Sequence of chain 1.B:
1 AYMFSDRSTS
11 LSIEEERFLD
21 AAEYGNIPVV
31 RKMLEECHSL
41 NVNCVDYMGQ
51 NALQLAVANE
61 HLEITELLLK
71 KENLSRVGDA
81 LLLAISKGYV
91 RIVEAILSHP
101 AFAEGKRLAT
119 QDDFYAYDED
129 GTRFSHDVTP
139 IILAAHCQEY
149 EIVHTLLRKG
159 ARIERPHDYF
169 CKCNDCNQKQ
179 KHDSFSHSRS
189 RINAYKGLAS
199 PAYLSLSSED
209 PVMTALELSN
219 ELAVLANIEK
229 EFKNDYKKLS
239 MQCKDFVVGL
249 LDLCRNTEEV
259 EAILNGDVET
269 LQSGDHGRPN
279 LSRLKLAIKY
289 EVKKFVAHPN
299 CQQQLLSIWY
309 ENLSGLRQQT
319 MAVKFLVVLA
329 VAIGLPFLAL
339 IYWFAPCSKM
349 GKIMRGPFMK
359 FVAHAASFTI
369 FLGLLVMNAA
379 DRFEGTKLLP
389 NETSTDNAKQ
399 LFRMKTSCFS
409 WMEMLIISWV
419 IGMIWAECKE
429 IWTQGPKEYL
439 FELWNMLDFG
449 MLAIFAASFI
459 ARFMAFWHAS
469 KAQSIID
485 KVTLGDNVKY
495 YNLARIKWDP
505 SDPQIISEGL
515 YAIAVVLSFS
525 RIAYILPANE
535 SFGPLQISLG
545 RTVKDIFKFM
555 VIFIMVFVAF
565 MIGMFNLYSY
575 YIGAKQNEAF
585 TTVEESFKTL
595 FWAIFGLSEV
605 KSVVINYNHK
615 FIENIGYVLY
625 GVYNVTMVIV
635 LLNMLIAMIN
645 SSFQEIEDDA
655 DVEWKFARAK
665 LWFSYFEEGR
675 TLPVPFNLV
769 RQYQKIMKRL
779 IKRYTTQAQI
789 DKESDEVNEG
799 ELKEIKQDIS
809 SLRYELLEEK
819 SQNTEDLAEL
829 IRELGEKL

Binding-site contacts:
Ligand atom C11 contacts residue VAL547 of chain 1.B at 3.8 Å (hydrophobic).
Ligand atom C5 contacts residue TRP442 of chain 1.B at 4.1 Å (hydrophobic).
Ligand atom O3 contacts residue VAL547 of chain 1.B at 4.2 Å.
Ligand atom C2 contacts residue LEU543 of chain 1.B at 3.8 Å (hydrophobic).
Ligand atom O3P contacts residue GLN540 of chain 1.B at 4.0 Å.
Ligand atom C15 contacts residue ILE633 of chain 1.A at 3.8 Å (hydrophobic).
Ligand atom O2 contacts residue TRP442 of chain 1.B at 3.8 Å.
Ligand atom C22 contacts residue R0D1 of chain 1.G at 3.7 Å.
Ligand atom P contacts residue GLY544 of chain 1.B at 4.0 Å.
Ligand atom C36 contacts residue PHE523 of chain 1.B at 4.0 Å (hydrophobic).
Ligand atom C7 contacts residue ALA527 of chain 1.B at 3.4 Å (hydrophobic).
Ligand atom C6 contacts residue TYR528 of chain 1.B at 3.6 Å (hydrophobic).
Ligand atom C39 contacts residue ALA563 of chain 1.A at 4.2 Å (hydrophobic).
Ligand atom O31 contacts residue ALA527 of chain 1.B at 3.8 Å.
Ligand atom C21 contacts residue R0D1 of chain 1.G at 4.2 Å.
Ligand atom O3P contacts residue GLY544 of chain 1.B at 3.4 Å.
Ligand atom C32 contacts residue LEU543 of chain 1.B at 3.8 Å (hydrophobic).
Ligand atom O11 contacts residue LEU543 of chain 1.B at 4.1 Å.
Ligand atom O4 contacts residue GLN540 of chain 1.B at 4.0 Å.
Ligand atom C19 contacts residue VAL629 of chain 1.A at 4.2 Å (hydrophobic).
Ligand atom O1 contacts residue GLY544 of chain 1.B at 4.0 Å.
Ligand atom C35 contacts residue MET559 of chain 1.A at 3.8 Å (hydrophobic).
Ligand atom O5 contacts residue TRP442 of chain 1.B at 4.0 Å.
Ligand atom N1 contacts residue ALA527 of chain 1.B at 4.1 Å.
Ligand atom C6 contacts residue ALA527 of chain 1.B at 3.7 Å (hydrophobic).
Ligand atom C40 contacts residue VAL520 of chain 1.B at 4.1 Å (hydrophobic).
Ligand atom C16 contacts residue THR630 of chain 1.A at 4.1 Å.
Ligand atom C7 contacts residue GLN540 of chain 1.B at 3.5 Å.
Ligand atom C37 contacts residue PHE523 of chain 1.B at 3.8 Å (hydrophobic).
Ligand atom O11 contacts residue VAL547 of chain 1.B at 3.4 Å.
Ligand atom C8 contacts residue GLU440 of chain 1.B at 3.4 Å.
Ligand atom C5 contacts residue GLN540 of chain 1.B at 3.9 Å.
Ligand atom C4 contacts residue GLN540 of chain 1.B at 3.9 Å.
Ligand atom C20 contacts residue R0D1 of chain 1.G at 4.0 Å.
Ligand atom C17 contacts residue VAL629 of chain 1.A at 3.8 Å (hydrophobic).
Ligand atom C3 contacts residue LEU543 of chain 1.B at 3.8 Å (hydrophobic).
Ligand atom C31 contacts residue LEU543 of chain 1.B at 4.0 Å (hydrophobic).
Ligand atom O31 contacts residue GLN540 of chain 1.B at 3.3 Å.
Ligand atom C1 contacts residue TRP442 of chain 1.B at 3.7 Å (hydrophobic).
Ligand atom C3 contacts residue GLY544 of chain 1.B at 4.0 Å.

Sequence of chain 1.A:
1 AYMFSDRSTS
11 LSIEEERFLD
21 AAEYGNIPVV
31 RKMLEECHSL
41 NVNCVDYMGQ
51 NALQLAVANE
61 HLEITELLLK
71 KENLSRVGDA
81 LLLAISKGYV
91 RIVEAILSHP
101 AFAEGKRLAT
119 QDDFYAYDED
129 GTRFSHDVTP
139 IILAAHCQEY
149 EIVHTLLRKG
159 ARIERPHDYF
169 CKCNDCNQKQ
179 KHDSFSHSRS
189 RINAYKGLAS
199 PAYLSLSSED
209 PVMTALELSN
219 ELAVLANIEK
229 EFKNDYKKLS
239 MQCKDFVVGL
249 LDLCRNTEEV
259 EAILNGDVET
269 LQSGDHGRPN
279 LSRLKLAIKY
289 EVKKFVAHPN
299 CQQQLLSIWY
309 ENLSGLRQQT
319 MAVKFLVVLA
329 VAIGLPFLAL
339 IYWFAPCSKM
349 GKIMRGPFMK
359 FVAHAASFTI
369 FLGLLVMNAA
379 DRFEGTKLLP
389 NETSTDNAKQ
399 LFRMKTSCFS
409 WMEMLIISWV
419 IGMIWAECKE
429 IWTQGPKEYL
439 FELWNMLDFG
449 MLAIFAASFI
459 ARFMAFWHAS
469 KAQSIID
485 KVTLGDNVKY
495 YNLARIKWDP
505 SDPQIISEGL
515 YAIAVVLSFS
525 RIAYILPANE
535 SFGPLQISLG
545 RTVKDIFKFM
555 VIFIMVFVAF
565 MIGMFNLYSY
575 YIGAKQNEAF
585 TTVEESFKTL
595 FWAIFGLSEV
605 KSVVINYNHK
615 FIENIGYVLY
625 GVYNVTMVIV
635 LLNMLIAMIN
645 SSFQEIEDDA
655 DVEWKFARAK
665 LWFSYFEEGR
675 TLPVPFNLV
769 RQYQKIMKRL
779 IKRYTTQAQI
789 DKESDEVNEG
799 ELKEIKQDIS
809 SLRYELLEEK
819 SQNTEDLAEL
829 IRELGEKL

A small-molecule ligand and the protein it binds are described below.
Small molecule (SMILES): CCCCCCCCCCCC(=O)OC[C@@H](COP(=O)(O)OCC[N+](C)(C)C)OC(=O)CCCCCCCCC